Sequence of chain 1.C:
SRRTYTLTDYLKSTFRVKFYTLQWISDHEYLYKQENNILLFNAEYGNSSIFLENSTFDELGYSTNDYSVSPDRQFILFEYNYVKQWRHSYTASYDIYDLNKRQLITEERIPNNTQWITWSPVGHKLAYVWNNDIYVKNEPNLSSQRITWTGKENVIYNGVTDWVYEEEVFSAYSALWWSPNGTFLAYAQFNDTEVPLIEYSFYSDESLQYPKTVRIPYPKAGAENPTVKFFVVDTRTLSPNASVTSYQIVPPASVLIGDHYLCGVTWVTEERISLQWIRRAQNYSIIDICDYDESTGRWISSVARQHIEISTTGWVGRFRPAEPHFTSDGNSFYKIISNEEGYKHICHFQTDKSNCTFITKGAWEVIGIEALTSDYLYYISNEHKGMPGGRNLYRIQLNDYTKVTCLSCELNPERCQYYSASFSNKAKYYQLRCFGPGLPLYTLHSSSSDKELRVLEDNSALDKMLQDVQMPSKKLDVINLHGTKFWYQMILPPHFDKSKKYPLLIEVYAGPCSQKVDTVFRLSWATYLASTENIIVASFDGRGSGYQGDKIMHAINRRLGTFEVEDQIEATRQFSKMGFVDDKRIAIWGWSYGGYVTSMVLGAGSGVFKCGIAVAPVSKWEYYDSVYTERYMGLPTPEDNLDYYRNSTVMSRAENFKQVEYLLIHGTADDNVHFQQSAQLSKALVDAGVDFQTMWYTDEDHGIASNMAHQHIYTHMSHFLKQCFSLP

A protein and the small-molecule ligand that binds it are described below.
Small molecule (SMILES): CC(=O)N[C@@H]1[C@@H](O)[C@H](O)[C@@H](CO)O[C@H]1O

Binding-site contacts:
Ligand atom O7 contacts residue ASN241 of chain 1.C at 3.6 Å.
Ligand atom N2 contacts residue ASN241 of chain 1.C at 2.9 Å (h-bond).
Ligand atom O6 contacts residue ASN241 of chain 1.C at 4.4 Å.
Ligand atom C1 contacts residue ASN241 of chain 1.C at 1.4 Å.
Ligand atom O5 contacts residue ASN241 of chain 1.C at 2.4 Å (h-bond).
Ligand atom C6 contacts residue ASN241 of chain 1.C at 4.4 Å.
Ligand atom C7 contacts residue ASN241 of chain 1.C at 3.6 Å.
Ligand atom C3 contacts residue ASN241 of chain 1.C at 3.8 Å.
Ligand atom C4 contacts residue ASN241 of chain 1.C at 4.2 Å.
Ligand atom C2 contacts residue ASN241 of chain 1.C at 2.4 Å.
Ligand atom C5 contacts residue ASN241 of chain 1.C at 3.7 Å.